Sequence of chain 1.D:
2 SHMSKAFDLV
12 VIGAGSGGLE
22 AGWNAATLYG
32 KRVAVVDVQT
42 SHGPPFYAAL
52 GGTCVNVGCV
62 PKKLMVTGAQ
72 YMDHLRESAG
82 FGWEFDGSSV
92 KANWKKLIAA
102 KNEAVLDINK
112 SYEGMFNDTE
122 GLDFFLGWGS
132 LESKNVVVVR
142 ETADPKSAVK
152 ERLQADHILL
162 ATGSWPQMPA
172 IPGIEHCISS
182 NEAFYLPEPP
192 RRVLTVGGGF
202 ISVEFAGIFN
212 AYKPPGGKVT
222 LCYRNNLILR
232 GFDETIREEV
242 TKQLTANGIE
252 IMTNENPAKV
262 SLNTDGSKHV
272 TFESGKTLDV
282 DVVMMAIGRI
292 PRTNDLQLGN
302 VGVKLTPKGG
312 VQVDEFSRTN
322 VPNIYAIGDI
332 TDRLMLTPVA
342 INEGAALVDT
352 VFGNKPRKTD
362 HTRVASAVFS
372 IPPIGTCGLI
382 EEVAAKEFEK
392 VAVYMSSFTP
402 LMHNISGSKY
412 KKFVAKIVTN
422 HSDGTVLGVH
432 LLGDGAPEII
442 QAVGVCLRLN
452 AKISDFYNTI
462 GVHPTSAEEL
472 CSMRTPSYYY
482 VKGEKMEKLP

Binding-site contacts:
Ligand atom C34 contacts residue ILE342 of chain 1.D at 3.5 Å (hydrophobic).
Ligand atom C4 contacts residue PRO465 of chain 1.C at 3.7 Å (hydrophobic).
Ligand atom C28 contacts residue TRP24 of chain 1.D at 3.7 Å (hydrophobic).
Ligand atom CL2 contacts residue HIS464 of chain 1.C at 3.4 Å.
Ligand atom C27 contacts residue MET116 of chain 1.D at 3.6 Å (hydrophobic).
Ligand atom C29 contacts residue TRP24 of chain 1.D at 3.7 Å (hydrophobic).
Ligand atom C8 contacts residue PRO401 of chain 1.C at 3.9 Å (hydrophobic).
Ligand atom C7 contacts residue PRO401 of chain 1.C at 3.6 Å (hydrophobic).
Ligand atom O3 contacts residue PRO401 of chain 1.C at 3.4 Å.
Ligand atom N1 contacts residue PHE399 of chain 1.C at 3.6 Å.
Ligand atom F1 contacts residue LEU402 of chain 1.C at 3.9 Å.
Ligand atom C3 contacts residue PRO465 of chain 1.C at 3.5 Å (hydrophobic).
Ligand atom F1 contacts residue LEU65 of chain 1.D at 3.6 Å.
Ligand atom CL1 contacts residue THR338 of chain 1.D at 3.0 Å.
Ligand atom C8 contacts residue LEU402 of chain 1.C at 3.8 Å (hydrophobic).
Ligand atom C8 contacts residue PHE399 of chain 1.C at 3.6 Å (hydrophobic).
Ligand atom C7 contacts residue LEU402 of chain 1.C at 3.6 Å (hydrophobic).
Ligand atom C2 contacts residue PRO465 of chain 1.C at 3.8 Å (hydrophobic).
Ligand atom C9 contacts residue PRO401 of chain 1.C at 3.6 Å (hydrophobic).
Ligand atom C27 contacts residue TYR113 of chain 1.D at 3.6 Å (hydrophobic).
Ligand atom C9 contacts residue THR400 of chain 1.C at 3.7 Å.
Ligand atom C32 contacts residue TYR113 of chain 1.D at 3.7 Å (hydrophobic).
Ligand atom C29 contacts residue LEU20 of chain 1.D at 3.8 Å (hydrophobic).
Ligand atom C9 contacts residue LEU402 of chain 1.C at 3.4 Å (hydrophobic).
Ligand atom C37 contacts residue TYR113 of chain 1.D at 3.6 Å (hydrophobic).
Ligand atom C28 contacts residue LEU20 of chain 1.D at 3.8 Å (hydrophobic).
Ligand atom C9 contacts residue PHE399 of chain 1.C at 3.6 Å (hydrophobic).
Ligand atom C41 contacts residue LYS64 of chain 1.D at 3.5 Å.
Ligand atom CL1 contacts residue SER17 of chain 1.D at 3.2 Å.
Ligand atom CL1 contacts residue CYS55 of chain 1.D at 3.8 Å.
Ligand atom F1 contacts residue VAL61 of chain 1.D at 3.0 Å.
Ligand atom C10 contacts residue PHE399 of chain 1.C at 3.9 Å (hydrophobic).
Ligand atom C5 contacts residue THR466 of chain 1.C at 3.3 Å.
Ligand atom C6 contacts residue THR466 of chain 1.C at 3.8 Å.
Ligand atom CL2 contacts residue VAL61 of chain 1.D at 3.6 Å.
Ligand atom O3 contacts residue LEU402 of chain 1.C at 2.9 Å (h-bond).
Ligand atom C29 contacts residue GLU21 of chain 1.D at 3.9 Å.
Ligand atom C7 contacts residue PHE399 of chain 1.C at 3.9 Å (hydrophobic).
Ligand atom CL2 contacts residue VAL56 of chain 1.D at 3.5 Å.
Ligand atom C30 contacts residue GLU21 of chain 1.D at 3.6 Å.

The small molecule below binds the protein below.
Small molecule (SMILES): O=C(NCCc1ccc(F)cc1)c1ccc(CN(C(=O)N2CC[N+](CCCc3ccccc3)(Cc3ccc(Cl)c(Cl)c3)CC2)c2ccc(F)cc2)o1

Sequence of chain 1.C:
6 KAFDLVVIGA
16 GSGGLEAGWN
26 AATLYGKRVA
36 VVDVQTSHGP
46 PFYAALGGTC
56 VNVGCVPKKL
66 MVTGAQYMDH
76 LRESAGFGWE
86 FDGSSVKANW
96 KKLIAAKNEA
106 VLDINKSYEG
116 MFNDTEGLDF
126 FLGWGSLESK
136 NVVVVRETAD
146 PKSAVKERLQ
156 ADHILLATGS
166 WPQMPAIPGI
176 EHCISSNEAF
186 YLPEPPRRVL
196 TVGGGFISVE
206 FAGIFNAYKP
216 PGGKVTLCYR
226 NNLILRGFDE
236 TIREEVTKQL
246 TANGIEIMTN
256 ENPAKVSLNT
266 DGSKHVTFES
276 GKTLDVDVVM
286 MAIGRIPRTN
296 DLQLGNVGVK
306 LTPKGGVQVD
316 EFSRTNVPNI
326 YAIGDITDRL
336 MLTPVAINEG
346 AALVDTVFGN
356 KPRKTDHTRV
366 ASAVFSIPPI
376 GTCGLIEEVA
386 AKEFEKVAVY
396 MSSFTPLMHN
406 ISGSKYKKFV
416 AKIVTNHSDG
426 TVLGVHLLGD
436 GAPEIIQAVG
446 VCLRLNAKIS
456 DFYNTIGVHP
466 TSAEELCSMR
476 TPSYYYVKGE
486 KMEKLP